A small-molecule ligand and the protein it binds are described below.
Small molecule (SMILES): CC(=O)N[C@@H]1[C@@H](O)[C@H](O)[C@@H](CO)O[C@H]1O

Sequence of chain 1.A:
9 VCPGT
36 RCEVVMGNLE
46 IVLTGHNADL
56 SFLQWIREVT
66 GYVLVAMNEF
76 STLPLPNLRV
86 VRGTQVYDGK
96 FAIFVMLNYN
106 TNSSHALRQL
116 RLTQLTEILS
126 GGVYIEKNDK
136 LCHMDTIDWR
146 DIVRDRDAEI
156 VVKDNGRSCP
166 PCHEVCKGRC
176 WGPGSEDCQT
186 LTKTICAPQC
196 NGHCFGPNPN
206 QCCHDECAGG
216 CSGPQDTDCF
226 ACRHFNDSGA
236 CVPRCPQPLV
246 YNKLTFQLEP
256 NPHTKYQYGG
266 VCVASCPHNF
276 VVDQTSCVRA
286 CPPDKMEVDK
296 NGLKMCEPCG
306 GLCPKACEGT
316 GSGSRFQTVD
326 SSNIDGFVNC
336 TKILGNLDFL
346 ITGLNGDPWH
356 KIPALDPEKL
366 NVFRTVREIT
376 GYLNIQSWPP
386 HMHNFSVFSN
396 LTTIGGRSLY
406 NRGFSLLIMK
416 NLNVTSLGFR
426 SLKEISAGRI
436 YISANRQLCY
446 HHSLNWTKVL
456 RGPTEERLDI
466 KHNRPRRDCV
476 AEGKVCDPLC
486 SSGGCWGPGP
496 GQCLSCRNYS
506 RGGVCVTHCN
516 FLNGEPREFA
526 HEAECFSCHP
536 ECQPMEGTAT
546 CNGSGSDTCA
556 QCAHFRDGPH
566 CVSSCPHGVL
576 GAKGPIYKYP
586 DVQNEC

Binding-site contacts:
Ligand atom O7 contacts residue ASN503 of chain 1.A at 2.8 Å (h-bond).
Ligand atom C8 contacts residue ASN503 of chain 1.A at 3.9 Å.
Ligand atom C7 contacts residue ASN503 of chain 1.A at 3.1 Å.
Ligand atom C2 contacts residue ASN503 of chain 1.A at 3.8 Å.
Ligand atom C8 contacts residue HIS513 of chain 1.A at 3.9 Å.
Ligand atom C1 contacts residue ARG502 of chain 1.A at 4.4 Å.
Ligand atom O5 contacts residue ASN503 of chain 1.A at 4.2 Å.
Ligand atom O5 contacts residue ARG502 of chain 1.A at 4.2 Å.
Ligand atom N2 contacts residue ASN503 of chain 1.A at 3.6 Å (h-bond).
Ligand atom C1 contacts residue ASN503 of chain 1.A at 3.2 Å.